This small molecule binds to this protein.
Small molecule (SMILES): O=C(Oc1c(Br)cc(Br)cc1CNC(=O)c1ccccc1[N+](=O)[O-])c1ccccc1

Binding-site contacts:
Ligand atom C30 contacts residue ALA127 of chain 1.E at 3.8 Å (hydrophobic).
Ligand atom C28 contacts residue TYR47 of chain 1.E at 3.8 Å (hydrophobic).
Ligand atom C12 contacts residue TRP88 of chain 1.E at 3.3 Å (hydrophobic).
Ligand atom C12 contacts residue THR75 of chain 1.E at 3.7 Å.
Ligand atom C5 contacts residue TYR64 of chain 1.E at 3.5 Å (hydrophobic).
Ligand atom C13 contacts residue TRP88 of chain 1.E at 3.6 Å (hydrophobic).
Ligand atom C11 contacts residue THR115 of chain 1.E at 3.8 Å.
Ligand atom BR1 contacts residue TYR64 of chain 1.E at 3.5 Å.
Ligand atom N8 contacts residue ASP73 of chain 1.E at 2.7 Å (salt-bridge).
Ligand atom O22 contacts residue LEU36 of chain 1.E at 3.4 Å.
Ligand atom O22 contacts residue GLY38 of chain 1.E at 3.6 Å.
Ligand atom C6 contacts residue TYR64 of chain 1.E at 3.6 Å (hydrophobic).
Ligand atom C4 contacts residue TYR64 of chain 1.E at 3.6 Å (hydrophobic).
Ligand atom C1 contacts residue TYR64 of chain 1.E at 3.5 Å (hydrophobic).
Ligand atom C10 contacts residue TRP88 of chain 1.E at 3.8 Å (hydrophobic).
Ligand atom O17 contacts residue TYR56 of chain 1.E at 2.7 Å (h-bond).
Ligand atom C11 contacts residue THR75 of chain 1.E at 3.5 Å.
Ligand atom N8 contacts residue THR75 of chain 1.E at 3.7 Å.
Ligand atom N16 contacts residue TYR56 of chain 1.E at 3.7 Å.
Ligand atom C3 contacts residue TYR64 of chain 1.E at 3.5 Å (hydrophobic).
Ligand atom C10 contacts residue ASP73 of chain 1.E at 3.8 Å.
Ligand atom N16 contacts residue TRP60 of chain 1.E at 3.6 Å.
Ligand atom O18 contacts residue TYR56 of chain 1.E at 3.7 Å.
Ligand atom O17 contacts residue SER129 of chain 1.E at 3.0 Å (h-bond).
Ligand atom C9 contacts residue SER129 of chain 1.E at 3.6 Å.
Ligand atom O19 contacts residue TYR56 of chain 1.E at 3.5 Å.
Ligand atom C27 contacts residue GLY126 of chain 1.E at 3.6 Å.
Ligand atom C2 contacts residue TYR64 of chain 1.E at 3.6 Å (hydrophobic).
Ligand atom C4 contacts residue LEU36 of chain 1.E at 3.6 Å (hydrophobic).
Ligand atom BR1 contacts residue TRP60 of chain 1.E at 3.7 Å.
Ligand atom C13 contacts residue TYR93 of chain 1.E at 3.4 Å (hydrophobic).
Ligand atom C9 contacts residue ASP73 of chain 1.E at 3.6 Å.
Ligand atom O19 contacts residue TRP60 of chain 1.E at 3.2 Å (h-bond).
Ligand atom C11 contacts residue TRP88 of chain 1.E at 3.6 Å (hydrophobic).
Ligand atom C11 contacts residue ASP73 of chain 1.E at 3.8 Å.
Ligand atom O18 contacts residue LEU110 of chain 1.E at 3.0 Å.
Ligand atom O20 contacts residue TYR64 of chain 1.E at 3.8 Å.
Ligand atom O18 contacts residue TRP60 of chain 1.E at 3.1 Å (h-bond).
Ligand atom C7 contacts residue ASP73 of chain 1.E at 3.5 Å.
Ligand atom BR2 contacts residue TYR47 of chain 1.E at 3.6 Å.

Sequence of chain 1.E:
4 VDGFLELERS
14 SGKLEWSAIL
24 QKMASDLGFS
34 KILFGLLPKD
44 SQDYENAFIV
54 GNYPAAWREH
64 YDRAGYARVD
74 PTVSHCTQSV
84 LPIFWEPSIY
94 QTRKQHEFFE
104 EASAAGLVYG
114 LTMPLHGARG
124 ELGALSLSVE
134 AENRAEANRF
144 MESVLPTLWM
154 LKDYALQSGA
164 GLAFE